Binding-site contacts:
Ligand atom O3 contacts residue TYR13 of chain 1.B at 2.6 Å (h-bond).
Ligand atom C24 contacts residue GLY221 of chain 1.B at 3.6 Å.
Ligand atom C1 contacts residue VAL120 of chain 1.B at 3.2 Å (hydrophobic).
Ligand atom C1 contacts residue PHE117 of chain 1.B at 3.1 Å (hydrophobic).
Ligand atom C6 contacts residue HIS54 of chain 1.B at 3.5 Å.
Ligand atom C22 contacts residue ASP31 of chain 1.B at 3.5 Å.
Ligand atom O7 contacts residue PHE112 of chain 1.B at 3.2 Å.
Ligand atom N2 contacts residue ASP31 of chain 1.B at 3.3 Å (salt-bridge).
Ligand atom C5 contacts residue ALA115 of chain 1.B at 3.5 Å (hydrophobic).
Ligand atom C21 contacts residue ASP31 of chain 1.B at 3.6 Å.
Ligand atom C7 contacts residue MET107 of chain 1.B at 3.5 Å (hydrophobic).
Ligand atom C6 contacts residue ASP118 of chain 1.B at 3.4 Å.
Ligand atom C2 contacts residue PHE112 of chain 1.B at 3.6 Å (hydrophobic).
Ligand atom C20 contacts residue ASP31 of chain 1.B at 3.2 Å.
Ligand atom C34 contacts residue THR11 of chain 1.B at 3.5 Å.
Ligand atom O2 contacts residue VAL104 of chain 1.B at 3.6 Å.
Ligand atom N3 contacts residue ASP31 of chain 1.B at 3.1 Å (salt-bridge).
Ligand atom C19 contacts residue THR11 of chain 1.B at 3.5 Å.
Ligand atom C27 contacts residue ASP31 of chain 1.B at 3.5 Å.
Ligand atom O1 contacts residue PHE112 of chain 1.B at 3.5 Å.
Ligand atom C4 contacts residue PHE112 of chain 1.B at 3.6 Å (hydrophobic).
Ligand atom C7 contacts residue PRO40 of chain 1.B at 3.5 Å (hydrophobic).
Ligand atom C6 contacts residue PHE112 of chain 1.B at 3.4 Å (hydrophobic).
Ligand atom C21 contacts residue GLY221 of chain 1.B at 3.6 Å.
Ligand atom C7 contacts residue ASP118 of chain 1.B at 3.1 Å.
Ligand atom C5 contacts residue PHE112 of chain 1.B at 3.3 Å (hydrophobic).
Ligand atom C33 contacts residue TRP38 of chain 1.B at 3.3 Å (hydrophobic).
Ligand atom N2 contacts residue ASP219 of chain 1.B at 2.6 Å (salt-bridge).
Ligand atom C3 contacts residue ASP118 of chain 1.B at 3.4 Å.
Ligand atom C33 contacts residue VAL104 of chain 1.B at 3.4 Å (hydrophobic).
Ligand atom C8 contacts residue MET107 of chain 1.B at 3.3 Å (hydrophobic).
Ligand atom C21 contacts residue ASP219 of chain 1.B at 3.1 Å.
Ligand atom C1 contacts residue GLY119 of chain 1.B at 3.5 Å.
Ligand atom C31 contacts residue TRP38 of chain 1.B at 3.5 Å (hydrophobic).
Ligand atom C22 contacts residue GLY33 of chain 1.B at 3.2 Å.
Ligand atom C23 contacts residue ASP31 of chain 1.B at 3.4 Å.
Ligand atom C18 contacts residue SER223 of chain 1.B at 3.3 Å.
Ligand atom C15 contacts residue PRO111 of chain 1.B at 3.3 Å (hydrophobic).
Ligand atom C8 contacts residue ASP118 of chain 1.B at 3.2 Å.
Ligand atom O3 contacts residue GLN12 of chain 1.B at 3.3 Å.

This small molecule binds to this protein.
Small molecule (SMILES): COc1ccccc1COCCCOc1ccc(N2C(=O)CNC[C@@H]2COC2=CC3C(=CC=CN3CCCO)C=C2)cc1

Sequence of chain 1.B:
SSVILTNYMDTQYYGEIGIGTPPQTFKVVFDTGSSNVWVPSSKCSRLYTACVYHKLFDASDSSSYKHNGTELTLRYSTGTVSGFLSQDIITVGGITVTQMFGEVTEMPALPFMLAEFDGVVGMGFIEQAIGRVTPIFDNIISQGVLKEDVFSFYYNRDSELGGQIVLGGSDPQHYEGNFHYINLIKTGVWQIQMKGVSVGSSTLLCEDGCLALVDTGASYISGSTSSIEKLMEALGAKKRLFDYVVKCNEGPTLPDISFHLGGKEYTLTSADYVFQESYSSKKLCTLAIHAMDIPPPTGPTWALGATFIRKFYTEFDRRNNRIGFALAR